Sequence of chain 1.B:
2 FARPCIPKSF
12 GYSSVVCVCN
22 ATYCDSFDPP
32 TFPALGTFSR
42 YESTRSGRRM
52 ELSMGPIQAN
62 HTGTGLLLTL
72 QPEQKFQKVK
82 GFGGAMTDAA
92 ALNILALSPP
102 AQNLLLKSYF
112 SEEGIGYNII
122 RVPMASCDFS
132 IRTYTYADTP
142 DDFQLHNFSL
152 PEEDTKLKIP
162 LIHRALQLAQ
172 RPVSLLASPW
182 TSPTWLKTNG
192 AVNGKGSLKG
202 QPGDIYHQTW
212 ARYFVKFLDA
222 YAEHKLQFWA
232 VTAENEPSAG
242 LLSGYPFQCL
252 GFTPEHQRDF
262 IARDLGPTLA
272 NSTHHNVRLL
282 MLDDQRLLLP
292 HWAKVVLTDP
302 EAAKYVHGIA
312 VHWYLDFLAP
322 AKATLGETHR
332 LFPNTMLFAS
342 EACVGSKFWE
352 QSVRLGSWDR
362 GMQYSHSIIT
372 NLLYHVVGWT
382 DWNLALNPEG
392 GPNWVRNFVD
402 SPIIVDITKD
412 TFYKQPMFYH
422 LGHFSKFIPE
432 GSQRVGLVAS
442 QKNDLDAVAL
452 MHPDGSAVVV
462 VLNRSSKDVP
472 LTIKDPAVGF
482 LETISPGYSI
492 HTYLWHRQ

The protein below binds the small molecule below.
Small molecule (SMILES): CCCCCCCCCN1C[C@H](O)[C@@H](O)[C@H](O)[C@H]1CO

Binding-site contacts:
Ligand atom C1 contacts residue GLU237 of chain 1.B at 3.2 Å.
Ligand atom C2 contacts residue GLU342 of chain 1.B at 3.5 Å.
Ligand atom O4 contacts residue ASN398 of chain 1.B at 3.8 Å.
Ligand atom O6 contacts residue SER347 of chain 1.B at 3.8 Å.
Ligand atom C13 contacts residue LEU316 of chain 1.B at 3.9 Å (hydrophobic).
Ligand atom C16 contacts residue LEU243 of chain 1.B at 3.6 Å (hydrophobic).
Ligand atom O2 contacts residue GLU342 of chain 1.B at 2.8 Å (salt-bridge).
Ligand atom C4 contacts residue ASP129 of chain 1.B at 3.4 Å.
Ligand atom C6 contacts residue ASN398 of chain 1.B at 3.8 Å.
Ligand atom C4 contacts residue TRP383 of chain 1.B at 3.8 Å (hydrophobic).
Ligand atom C2 contacts residue GLU237 of chain 1.B at 3.6 Å.
Ligand atom C8 contacts residue TYR315 of chain 1.B at 3.6 Å (hydrophobic).
Ligand atom C4 contacts residue GLU342 of chain 1.B at 4.0 Å.
Ligand atom C4 contacts residue PHE248 of chain 1.B at 3.9 Å (hydrophobic).
Ligand atom C9 contacts residue TYR315 of chain 1.B at 3.7 Å (hydrophobic).
Ligand atom O4 contacts residue PHE130 of chain 1.B at 3.2 Å.
Ligand atom C31 contacts residue GLU342 of chain 1.B at 3.3 Å.
Ligand atom C7 contacts residue GLU237 of chain 1.B at 3.6 Å.
Ligand atom C10 contacts residue TYR315 of chain 1.B at 3.6 Å (hydrophobic).
Ligand atom C31 contacts residue TRP383 of chain 1.B at 3.8 Å (hydrophobic).
Ligand atom C31 contacts residue ASP129 of chain 1.B at 3.8 Å.
Ligand atom C5 contacts residue TYR315 of chain 1.B at 3.9 Å (hydrophobic).
Ligand atom C7 contacts residue TYR315 of chain 1.B at 3.6 Å (hydrophobic).
Ligand atom O3 contacts residue ASP129 of chain 1.B at 2.7 Å (salt-bridge).
Ligand atom O4 contacts residue TRP383 of chain 1.B at 2.9 Å (h-bond).
Ligand atom O2 contacts residue GLU237 of chain 1.B at 3.5 Å.
Ligand atom C6 contacts residue SER347 of chain 1.B at 3.6 Å.
Ligand atom O2 contacts residue TRP181 of chain 1.B at 3.7 Å.
Ligand atom O4 contacts residue ASP129 of chain 1.B at 2.5 Å (salt-bridge).
Ligand atom O6 contacts residue ASN398 of chain 1.B at 2.8 Å (h-bond).
Ligand atom O3 contacts residue TRP181 of chain 1.B at 2.9 Å (h-bond).
Ligand atom C5 contacts residue GLU342 of chain 1.B at 3.5 Å.
Ligand atom O2 contacts residue ASN236 of chain 1.B at 2.9 Å (h-bond).
Ligand atom O3 contacts residue PHE248 of chain 1.B at 3.6 Å.
Ligand atom N1 contacts residue GLU342 of chain 1.B at 3.8 Å.
Ligand atom C1 contacts residue TYR315 of chain 1.B at 3.8 Å (hydrophobic).
Ligand atom O3 contacts residue TRP383 of chain 1.B at 3.5 Å.
Ligand atom C10 contacts residue GLN286 of chain 1.B at 3.8 Å.
Ligand atom C2 contacts residue ASN236 of chain 1.B at 4.0 Å.
Ligand atom C1 contacts residue GLU342 of chain 1.B at 3.2 Å.